Binding-site contacts:
Ligand atom O1 contacts residue TRP208 of chain 1.C at 3.9 Å.
Ligand atom C13 contacts residue SER133 of chain 1.C at 3.9 Å.
Ligand atom S2 contacts residue HIS117 of chain 1.C at 3.9 Å.
Ligand atom C7 contacts residue THR199 of chain 1.C at 3.0 Å.
Ligand atom O1 contacts residue HIS117 of chain 1.C at 3.3 Å (h-bond).
Ligand atom C14 contacts residue ALA129 of chain 1.C at 3.9 Å (hydrophobic).
Ligand atom C14 contacts residue SER133 of chain 1.C at 3.9 Å.
Ligand atom C8 contacts residue EDO1 of chain 1.S at 3.9 Å.
Ligand atom N3 contacts residue HIS117 of chain 1.C at 3.3 Å (h-bond).
Ligand atom C7 contacts residue EDO1 of chain 1.S at 3.8 Å.
Ligand atom S2 contacts residue HIS91 of chain 1.C at 3.8 Å.
Ligand atom O1 contacts residue HIS91 of chain 1.C at 3.3 Å.
Ligand atom N3 contacts residue GLU104 of chain 1.C at 3.9 Å.
Ligand atom C10 contacts residue HIS91 of chain 1.C at 3.6 Å.
Ligand atom C14 contacts residue LEU139 of chain 1.C at 4.0 Å (hydrophobic).
Ligand atom N3 contacts residue THR198 of chain 1.C at 2.8 Å (h-bond).
Ligand atom O1 contacts residue VAL119 of chain 1.C at 4.0 Å.
Ligand atom C5 contacts residue LEU197 of chain 1.C at 3.6 Å (hydrophobic).
Ligand atom C10 contacts residue LEU197 of chain 1.C at 3.6 Å (hydrophobic).
Ligand atom C5 contacts residue HIS91 of chain 1.C at 3.7 Å.
Ligand atom C5 contacts residue ZN1 of chain 1.R at 4.1 Å.
Ligand atom O4 contacts residue TRP208 of chain 1.C at 3.5 Å.
Ligand atom N3 contacts residue HIS93 of chain 1.C at 3.4 Å (h-bond).
Ligand atom N3 contacts residue ZN1 of chain 1.R at 2.0 Å.
Ligand atom O1 contacts residue ZN1 of chain 1.R at 3.0 Å.
Ligand atom C7 contacts residue LEU197 of chain 1.C at 3.9 Å (hydrophobic).
Ligand atom S2 contacts residue THR198 of chain 1.C at 3.8 Å.
Ligand atom O4 contacts residue LEU197 of chain 1.C at 3.3 Å.
Ligand atom C8 contacts residue LEU197 of chain 1.C at 3.9 Å (hydrophobic).
Ligand atom C9 contacts residue VAL119 of chain 1.C at 4.0 Å (hydrophobic).
Ligand atom C9 contacts residue LEU197 of chain 1.C at 3.7 Å (hydrophobic).
Ligand atom O1 contacts residue VAL141 of chain 1.C at 3.8 Å.
Ligand atom C6 contacts residue EDO1 of chain 1.S at 3.9 Å.
Ligand atom S2 contacts residue ZN1 of chain 1.R at 3.0 Å.
Ligand atom N3 contacts residue HIS91 of chain 1.C at 3.3 Å (h-bond).
Ligand atom C9 contacts residue GLN89 of chain 1.C at 4.1 Å.
Ligand atom C6 contacts residue THR199 of chain 1.C at 3.2 Å.
Ligand atom C6 contacts residue LEU197 of chain 1.C at 3.8 Å (hydrophobic).
Ligand atom O4 contacts residue THR198 of chain 1.C at 2.9 Å (h-bond).
Ligand atom C10 contacts residue VAL119 of chain 1.C at 3.5 Å (hydrophobic).

The protein below binds the small molecule below.
Small molecule (SMILES): CCCSc1ccc(S(N)(=O)=O)cc1

Sequence of chain 1.C:
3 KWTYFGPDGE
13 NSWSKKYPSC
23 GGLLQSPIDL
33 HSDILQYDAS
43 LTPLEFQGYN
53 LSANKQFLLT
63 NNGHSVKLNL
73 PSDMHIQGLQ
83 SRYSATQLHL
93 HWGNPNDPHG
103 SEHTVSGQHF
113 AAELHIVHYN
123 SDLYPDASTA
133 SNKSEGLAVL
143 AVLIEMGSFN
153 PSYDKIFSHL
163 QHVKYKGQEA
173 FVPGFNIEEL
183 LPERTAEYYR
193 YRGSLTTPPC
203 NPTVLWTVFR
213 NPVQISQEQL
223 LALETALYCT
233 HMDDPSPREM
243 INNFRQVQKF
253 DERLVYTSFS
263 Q